A small-molecule ligand and the protein it binds are described below.
Small molecule (SMILES): O=C1CN(S(=O)(=O)c2cc3ccc(Cl)cc3s2)CCN1Cc1cc2cnccc2n1CCO

Sequence of chain 1.A:
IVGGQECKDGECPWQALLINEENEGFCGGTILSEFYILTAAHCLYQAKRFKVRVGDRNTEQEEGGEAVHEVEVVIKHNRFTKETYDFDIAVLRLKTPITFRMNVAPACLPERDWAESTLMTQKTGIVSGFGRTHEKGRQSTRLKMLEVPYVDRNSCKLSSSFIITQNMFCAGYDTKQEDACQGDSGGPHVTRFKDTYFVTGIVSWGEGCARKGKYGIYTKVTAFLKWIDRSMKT

Binding-site contacts:
Ligand atom O23 contacts residue GLN182 of chain 1.A at 3.3 Å.
Ligand atom C32 contacts residue ALA180 of chain 1.A at 3.7 Å (hydrophobic).
Ligand atom C14 contacts residue GLU83 of chain 1.A at 3.4 Å.
Ligand atom CL33 contacts residue TRP205 of chain 1.A at 3.6 Å.
Ligand atom C29 contacts residue ALA180 of chain 1.A at 3.5 Å (hydrophobic).
Ligand atom C28 contacts residue TRP205 of chain 1.A at 3.6 Å (hydrophobic).
Ligand atom C14 contacts residue PHE162 of chain 1.A at 3.8 Å (hydrophobic).
Ligand atom S26 contacts residue SER185 of chain 1.A at 3.5 Å (h-bond).
Ligand atom C30 contacts residue VAL203 of chain 1.A at 3.7 Å (hydrophobic).
Ligand atom C17 contacts residue GLY206 of chain 1.A at 3.3 Å.
Ligand atom C3 contacts residue GLY206 of chain 1.A at 3.7 Å.
Ligand atom S21 contacts residue GLN182 of chain 1.A at 3.8 Å.
Ligand atom CL33 contacts residue TYR218 of chain 1.A at 3.5 Å.
Ligand atom O24 contacts residue GLN182 of chain 1.A at 3.1 Å.
Ligand atom N16 contacts residue PHE162 of chain 1.A at 3.6 Å.
Ligand atom C31 contacts residue ASP179 of chain 1.A at 3.5 Å.
Ligand atom C31 contacts residue ALA180 of chain 1.A at 3.8 Å (hydrophobic).
Ligand atom C30 contacts residue TRP205 of chain 1.A at 3.4 Å (hydrophobic).
Ligand atom CL33 contacts residue GLY216 of chain 1.A at 3.7 Å.
Ligand atom C28 contacts residue GLY206 of chain 1.A at 3.7 Å.
Ligand atom C9 contacts residue GLU83 of chain 1.A at 3.8 Å.
Ligand atom C12 contacts residue GLY206 of chain 1.A at 3.1 Å.
Ligand atom C32 contacts residue TRP205 of chain 1.A at 3.3 Å (hydrophobic).
Ligand atom O18 contacts residue GLU207 of chain 1.A at 3.7 Å.
Ligand atom C11 contacts residue TRP205 of chain 1.A at 3.4 Å (hydrophobic).
Ligand atom C13 contacts residue TYR85 of chain 1.A at 3.7 Å (hydrophobic).
Ligand atom O18 contacts residue GLY206 of chain 1.A at 3.4 Å (h-bond).
Ligand atom C12 contacts residue GLY208 of chain 1.A at 3.5 Å.
Ligand atom N8 contacts residue GLY206 of chain 1.A at 3.4 Å (h-bond).
Ligand atom CL33 contacts residue ILE217 of chain 1.A at 3.7 Å.
Ligand atom C17 contacts residue GLY208 of chain 1.A at 3.6 Å.
Ligand atom O23 contacts residue CYS209 of chain 1.A at 3.8 Å.
Ligand atom C27 contacts residue GLY208 of chain 1.A at 3.7 Å.
Ligand atom C29 contacts residue ASP179 of chain 1.A at 3.7 Å.
Ligand atom C3 contacts residue TRP205 of chain 1.A at 3.7 Å (hydrophobic).
Ligand atom O18 contacts residue GLY208 of chain 1.A at 2.9 Å (h-bond).
Ligand atom C31 contacts residue TRP205 of chain 1.A at 3.7 Å (hydrophobic).
Ligand atom C25 contacts residue CYS209 of chain 1.A at 3.6 Å (hydrophobic).
Ligand atom C25 contacts residue GLY208 of chain 1.A at 3.2 Å.
Ligand atom C29 contacts residue GLY208 of chain 1.A at 3.6 Å.